The small molecule below binds the protein below.
Small molecule (SMILES): CCCCCCCCCCS

Sequence of chain 1.B:
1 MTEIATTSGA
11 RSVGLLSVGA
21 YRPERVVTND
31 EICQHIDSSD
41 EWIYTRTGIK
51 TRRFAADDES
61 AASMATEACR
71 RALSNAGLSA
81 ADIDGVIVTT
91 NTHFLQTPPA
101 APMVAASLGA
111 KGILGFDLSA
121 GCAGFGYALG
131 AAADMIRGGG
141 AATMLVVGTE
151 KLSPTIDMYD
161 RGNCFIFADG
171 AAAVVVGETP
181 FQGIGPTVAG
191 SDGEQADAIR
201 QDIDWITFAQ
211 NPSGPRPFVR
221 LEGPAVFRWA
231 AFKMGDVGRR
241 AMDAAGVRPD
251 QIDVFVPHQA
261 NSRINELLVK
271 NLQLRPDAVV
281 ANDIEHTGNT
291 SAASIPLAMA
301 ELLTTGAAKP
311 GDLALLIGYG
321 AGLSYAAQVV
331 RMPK

Binding-site contacts:
Ligand atom C6 contacts residue GLN96 of chain 1.B at 3.6 Å.
Ligand atom C7 contacts residue GLN96 of chain 1.B at 3.4 Å.
Ligand atom C6 contacts residue ASN91 of chain 1.A at 3.8 Å.
Ligand atom C9 contacts residue GLN201 of chain 1.A at 3.9 Å.
Ligand atom C9 contacts residue THR155 of chain 1.A at 3.6 Å.
Ligand atom C8 contacts residue GLN201 of chain 1.A at 3.3 Å.
Ligand atom C5 contacts residue LEU152 of chain 1.A at 3.2 Å (hydrophobic).
Ligand atom C6 contacts residue THR155 of chain 1.A at 3.9 Å.
Ligand atom C5 contacts residue VAL219 of chain 1.A at 3.9 Å (hydrophobic).
Ligand atom C10 contacts residue GLN201 of chain 1.A at 3.7 Å.
Ligand atom C7 contacts residue VAL219 of chain 1.A at 4.0 Å (hydrophobic).
Ligand atom S1 contacts residue ILE199 of chain 1.A at 4.0 Å.
Ligand atom C1 contacts residue ILE199 of chain 1.A at 3.6 Å (hydrophobic).
Ligand atom C1 contacts residue SER291 of chain 1.A at 3.5 Å.
Ligand atom S1 contacts residue CYS122 of chain 1.A at 2.0 Å (h-bond).
Ligand atom C1 contacts residue PHE167 of chain 1.A at 3.6 Å (hydrophobic).
Ligand atom C2 contacts residue SER291 of chain 1.A at 3.6 Å.
Ligand atom C3 contacts residue VAL219 of chain 1.A at 3.9 Å (hydrophobic).
Ligand atom C10 contacts residue VAL219 of chain 1.A at 3.8 Å (hydrophobic).
Ligand atom C2 contacts residue THR97 of chain 1.B at 3.8 Å.
Ligand atom C9 contacts residue PHE218 of chain 1.A at 3.6 Å (hydrophobic).
Ligand atom C4 contacts residue LEU152 of chain 1.A at 3.6 Å (hydrophobic).
Ligand atom S1 contacts residue SER291 of chain 1.A at 3.5 Å (h-bond).
Ligand atom C7 contacts residue THR97 of chain 1.B at 3.6 Å.
Ligand atom C9 contacts residue VAL219 of chain 1.A at 3.5 Å (hydrophobic).
Ligand atom C5 contacts residue THR155 of chain 1.A at 4.1 Å.
Ligand atom S1 contacts residue GLY320 of chain 1.A at 3.7 Å.
Ligand atom C4 contacts residue THR97 of chain 1.B at 3.9 Å.
Ligand atom C6 contacts residue THR92 of chain 1.A at 4.0 Å.
Ligand atom C2 contacts residue ALA321 of chain 1.A at 3.7 Å (hydrophobic).
Ligand atom C2 contacts residue ILE199 of chain 1.A at 4.1 Å (hydrophobic).
Ligand atom C3 contacts residue THR97 of chain 1.B at 3.4 Å.
Ligand atom C10 contacts residue THR155 of chain 1.A at 3.7 Å.
Ligand atom C5 contacts residue THR92 of chain 1.A at 4.1 Å.
Ligand atom S1 contacts residue ALA321 of chain 1.A at 3.0 Å (h-bond).
Ligand atom C1 contacts residue CYS122 of chain 1.A at 3.2 Å (hydrophobic).
Ligand atom C1 contacts residue ALA321 of chain 1.A at 4.1 Å (hydrophobic).
Ligand atom C4 contacts residue ASN91 of chain 1.A at 3.6 Å.
Ligand atom C10 contacts residue PHE218 of chain 1.A at 3.5 Å (hydrophobic).
Ligand atom C8 contacts residue GLN96 of chain 1.B at 3.3 Å.

Sequence of chain 1.A:
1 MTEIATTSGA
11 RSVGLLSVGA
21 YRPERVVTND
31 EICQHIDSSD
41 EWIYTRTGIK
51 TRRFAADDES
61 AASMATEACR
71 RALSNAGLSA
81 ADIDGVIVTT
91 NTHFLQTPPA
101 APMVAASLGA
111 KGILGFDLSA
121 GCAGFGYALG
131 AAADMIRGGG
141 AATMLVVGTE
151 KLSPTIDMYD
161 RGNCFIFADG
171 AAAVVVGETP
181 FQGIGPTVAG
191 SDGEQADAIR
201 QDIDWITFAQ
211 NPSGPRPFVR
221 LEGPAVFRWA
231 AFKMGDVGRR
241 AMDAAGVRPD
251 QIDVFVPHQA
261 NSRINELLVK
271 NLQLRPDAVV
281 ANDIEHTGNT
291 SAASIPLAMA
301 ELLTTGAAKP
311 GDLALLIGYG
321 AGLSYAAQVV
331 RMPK